Sequence of chain 1.B:
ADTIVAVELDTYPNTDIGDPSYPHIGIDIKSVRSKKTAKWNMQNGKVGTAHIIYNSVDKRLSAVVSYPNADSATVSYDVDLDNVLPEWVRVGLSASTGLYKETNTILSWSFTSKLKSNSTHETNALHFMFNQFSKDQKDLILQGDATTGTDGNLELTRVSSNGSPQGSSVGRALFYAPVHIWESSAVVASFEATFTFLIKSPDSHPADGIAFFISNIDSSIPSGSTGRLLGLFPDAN

Binding-site contacts:
Ligand atom O3 contacts residue THR226 of chain 1.B at 4.5 Å.
Ligand atom C4 contacts residue ASN14 of chain 1.B at 3.9 Å.
Ligand atom O5 contacts residue LEU99 of chain 1.B at 3.1 Å (h-bond).
Ligand atom C1 contacts residue LEU99 of chain 1.B at 3.8 Å (hydrophobic).
Ligand atom O4 contacts residue TYR12 of chain 1.B at 3.8 Å.
Ligand atom O6 contacts residue TYR100 of chain 1.B at 3.0 Å (h-bond).
Ligand atom C6 contacts residue TYR100 of chain 1.B at 3.9 Å (hydrophobic).
Ligand atom O4 contacts residue ASP208 of chain 1.B at 2.9 Å (salt-bridge).
Ligand atom C2 contacts residue LEU99 of chain 1.B at 4.5 Å (hydrophobic).
Ligand atom O3 contacts residue GLY227 of chain 1.B at 3.5 Å.
Ligand atom C3 contacts residue ARG228 of chain 1.B at 3.9 Å.
Ligand atom C3 contacts residue ASN14 of chain 1.B at 4.1 Å.
Ligand atom C6 contacts residue ALA207 of chain 1.B at 3.7 Å (hydrophobic).
Ligand atom O3 contacts residue ASN14 of chain 1.B at 4.5 Å.
Ligand atom C5 contacts residue TYR12 of chain 1.B at 4.0 Å (hydrophobic).
Ligand atom C6 contacts residue ASP208 of chain 1.B at 3.6 Å.
Ligand atom C3 contacts residue GLY227 of chain 1.B at 4.2 Å.
Ligand atom C6 contacts residue TYR12 of chain 1.B at 3.7 Å (hydrophobic).
Ligand atom C4 contacts residue ARG228 of chain 1.B at 3.7 Å.
Ligand atom O6 contacts residue ALA207 of chain 1.B at 3.3 Å.
Ligand atom O4 contacts residue ASN14 of chain 1.B at 2.8 Å (h-bond).
Ligand atom O5 contacts residue TYR100 of chain 1.B at 4.3 Å.
Ligand atom C4 contacts residue ASP208 of chain 1.B at 3.6 Å.
Ligand atom C6 contacts residue LEU99 of chain 1.B at 4.1 Å (hydrophobic).
Ligand atom C5 contacts residue ASP208 of chain 1.B at 4.2 Å.
Ligand atom O4 contacts residue GLY227 of chain 1.B at 4.0 Å.
Ligand atom C4 contacts residue GLY227 of chain 1.B at 3.9 Å.
Ligand atom O6 contacts residue GLY98 of chain 1.B at 3.6 Å.
Ligand atom O6 contacts residue ASP208 of chain 1.B at 3.0 Å (salt-bridge).
Ligand atom O5 contacts residue GLY98 of chain 1.B at 4.1 Å.
Ligand atom O4 contacts residue ARG228 of chain 1.B at 3.3 Å (salt-bridge).
Ligand atom C5 contacts residue LEU99 of chain 1.B at 4.1 Å (hydrophobic).
Ligand atom O6 contacts residue LEU99 of chain 1.B at 3.1 Å (h-bond).
Ligand atom O3 contacts residue ARG228 of chain 1.B at 3.0 Å (salt-bridge).
Ligand atom C7 contacts residue LEU99 of chain 1.B at 4.0 Å (hydrophobic).
Ligand atom C5 contacts residue ASN14 of chain 1.B at 4.4 Å.

A small-molecule ligand and the protein it binds are described below.
Small molecule (SMILES): CO[C@H]1O[C@H](CO)[C@@H](O)[C@H](O)[C@H]1O